Binding-site contacts:
Ligand atom O contacts residue ALA103 of chain 1.B at 3.3 Å.
Ligand atom CA contacts residue GLY72 of chain 1.B at 3.4 Å.
Ligand atom CG2 contacts residue PHE60 of chain 1.B at 3.7 Å (hydrophobic).
Ligand atom CG contacts residue ASN102 of chain 1.B at 3.7 Å.
Ligand atom O contacts residue HIS126 of chain 1.B at 3.5 Å.
Ligand atom O contacts residue ALA101 of chain 1.B at 3.5 Å.
Ligand atom N contacts residue GLY72 of chain 1.B at 3.4 Å (h-bond).
Ligand atom C contacts residue PHE60 of chain 1.B at 3.3 Å (hydrophobic).
Ligand atom O contacts residue GLN63 of chain 1.B at 3.1 Å (h-bond).
Ligand atom O contacts residue ARG55 of chain 1.B at 2.8 Å (salt-bridge).
Ligand atom CH contacts residue ALA103 of chain 1.B at 3.6 Å (hydrophobic).
Ligand atom CG1 contacts residue ARG55 of chain 1.B at 3.5 Å.
Ligand atom CB contacts residue ASN102 of chain 1.B at 3.2 Å.
Ligand atom CG1 contacts residue ALA101 of chain 1.B at 3.7 Å (hydrophobic).
Ligand atom CB contacts residue TRP121 of chain 1.B at 3.7 Å (hydrophobic).
Ligand atom O contacts residue ASN102 of chain 1.B at 3.4 Å (h-bond).
Ligand atom CG2 contacts residue ASN102 of chain 1.B at 3.8 Å.
Ligand atom CN contacts residue ARG55 of chain 1.B at 3.3 Å.
Ligand atom CG1 contacts residue GLN63 of chain 1.B at 3.2 Å.
Ligand atom CG contacts residue GLN111 of chain 1.B at 3.5 Å.
Ligand atom CM contacts residue GLY72 of chain 1.B at 3.4 Å.
Ligand atom CB contacts residue PHE113 of chain 1.B at 3.7 Å (hydrophobic).
Ligand atom CN contacts residue HIS126 of chain 1.B at 3.1 Å.
Ligand atom CA contacts residue PHE60 of chain 1.B at 3.7 Å (hydrophobic).
Ligand atom CN contacts residue ARG55 of chain 1.B at 3.6 Å.
Ligand atom CA contacts residue ASN102 of chain 1.B at 3.1 Å.
Ligand atom CA contacts residue ARG55 of chain 1.B at 3.9 Å.
Ligand atom N contacts residue ASN102 of chain 1.B at 3.1 Å (h-bond).
Ligand atom CB contacts residue THR73 of chain 1.B at 3.7 Å.
Ligand atom CG contacts residue ALA101 of chain 1.B at 3.7 Å (hydrophobic).
Ligand atom CB contacts residue GLN111 of chain 1.B at 3.5 Å.
Ligand atom O contacts residue PHE60 of chain 1.B at 3.2 Å.
Ligand atom CG1 contacts residue PHE113 of chain 1.B at 3.5 Å (hydrophobic).
Ligand atom CG2 contacts residue PHE113 of chain 1.B at 3.9 Å (hydrophobic).
Ligand atom C contacts residue GLY72 of chain 1.B at 3.4 Å.
Ligand atom N contacts residue PHE60 of chain 1.B at 3.9 Å.
Ligand atom C contacts residue ASN102 of chain 1.B at 3.6 Å.
Ligand atom O contacts residue TRP121 of chain 1.B at 2.9 Å (h-bond).
Ligand atom CD1 contacts residue ASN102 of chain 1.B at 3.2 Å.
Ligand atom CB contacts residue GLY72 of chain 1.B at 3.8 Å.

The small molecule below binds the protein below.
Small molecule (SMILES): C/C=C/C[C@@H](C)[C@@H](O)[C@H]1C(=O)N[C@@H](CC)C(=O)N(C)[C@H](C)C(=O)N(C)[C@@H]([C@H](C)CN2CCN(CCOC)CC2)C(=O)N[C@@H](C(C)C)C(=O)N(C)[C@@H](CC(C)C)C(=O)N[C@@H](C)C(=O)N[C@H](C)C(=O)N(C)[C@@H](CC(C)C)C(=O)N(C)[C@@H](CC(C)C)C(=O)N(C)[C@@H](C(C)C)C(=O)N1C

Sequence of chain 1.B:
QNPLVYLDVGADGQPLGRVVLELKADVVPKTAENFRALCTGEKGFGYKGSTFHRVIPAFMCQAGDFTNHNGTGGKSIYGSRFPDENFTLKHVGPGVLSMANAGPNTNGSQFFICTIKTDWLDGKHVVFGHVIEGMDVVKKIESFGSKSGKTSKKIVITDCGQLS